The protein below binds the small molecule below.
Small molecule (SMILES): CC(C)C[C@H](NC(=O)[C@H](CC(C)C)NC(=O)[C@H](CCC(=O)O)NC(=O)[C@@H]1CCCN1C(=O)[C@H](C)N)C(=O)NCC(=O)O

Sequence of chain 1.K:
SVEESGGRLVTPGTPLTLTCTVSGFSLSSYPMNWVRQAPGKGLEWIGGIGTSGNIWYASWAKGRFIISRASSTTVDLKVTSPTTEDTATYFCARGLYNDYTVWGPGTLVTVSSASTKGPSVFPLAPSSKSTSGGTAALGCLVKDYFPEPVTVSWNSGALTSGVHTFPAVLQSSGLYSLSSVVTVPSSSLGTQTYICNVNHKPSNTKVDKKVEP

Sequence of chain 1.J:
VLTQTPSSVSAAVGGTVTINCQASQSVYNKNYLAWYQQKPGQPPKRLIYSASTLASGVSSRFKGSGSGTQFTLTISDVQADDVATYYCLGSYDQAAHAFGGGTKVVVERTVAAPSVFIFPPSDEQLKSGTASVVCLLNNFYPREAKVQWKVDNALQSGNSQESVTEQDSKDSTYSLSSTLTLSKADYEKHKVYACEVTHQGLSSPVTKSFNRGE

Binding-site contacts:
Ligand atom CD2 contacts residue ALA96 of chain 1.J at 3.4 Å (hydrophobic).
Ligand atom O contacts residue ALA96 of chain 1.J at 3.2 Å.
Ligand atom CA contacts residue TYR33 of chain 1.J at 3.6 Å (hydrophobic).
Ligand atom C contacts residue LEU97 of chain 1.K at 3.6 Å (hydrophobic).
Ligand atom CD1 contacts residue TYR33 of chain 1.J at 3.3 Å (hydrophobic).
Ligand atom OE2 contacts residue TRP57 of chain 1.K at 3.7 Å.
Ligand atom OE2 contacts residue SER53 of chain 1.K at 2.9 Å (h-bond).
Ligand atom CD2 contacts residue TRP46 of chain 1.K at 3.5 Å (hydrophobic).
Ligand atom OE2 contacts residue ASN55 of chain 1.K at 3.3 Å (h-bond).
Ligand atom CA contacts residue GLN95 of chain 1.J at 3.5 Å.
Ligand atom O contacts residue TYR101 of chain 1.K at 2.3 Å (h-bond).
Ligand atom CD2 contacts residue ASN34 of chain 1.K at 3.4 Å.
Ligand atom N contacts residue GLN95 of chain 1.J at 3.4 Å (h-bond).
Ligand atom N contacts residue HIS98 of chain 1.J at 3.6 Å.
Ligand atom OXT contacts residue LEU97 of chain 1.K at 2.9 Å (h-bond).
Ligand atom C contacts residue ASN34 of chain 1.K at 3.7 Å.
Ligand atom O contacts residue ASN34 of chain 1.K at 2.8 Å (h-bond).
Ligand atom O contacts residue GLN95 of chain 1.J at 3.4 Å (h-bond).
Ligand atom CA contacts residue LEU97 of chain 1.K at 3.6 Å (hydrophobic).
Ligand atom O contacts residue PRO32 of chain 1.K at 3.2 Å.
Ligand atom CG contacts residue TRP57 of chain 1.K at 3.4 Å (hydrophobic).
Ligand atom OE1 contacts residue THR52 of chain 1.K at 3.6 Å.
Ligand atom O contacts residue GLY96 of chain 1.K at 3.8 Å.
Ligand atom OXT contacts residue ASN99 of chain 1.K at 3.3 Å (h-bond).
Ligand atom CA contacts residue PRO32 of chain 1.K at 3.7 Å (hydrophobic).
Ligand atom C contacts residue TYR101 of chain 1.K at 3.2 Å (hydrophobic).
Ligand atom CD1 contacts residue ILE50 of chain 1.K at 3.5 Å (hydrophobic).
Ligand atom O contacts residue ASN99 of chain 1.K at 3.4 Å (h-bond).
Ligand atom CB contacts residue ALA96 of chain 1.J at 3.6 Å (hydrophobic).
Ligand atom CG contacts residue ASN34 of chain 1.K at 3.7 Å.
Ligand atom CD1 contacts residue GLN95 of chain 1.J at 3.8 Å.
Ligand atom OXT contacts residue TYR98 of chain 1.K at 3.0 Å (h-bond).
Ligand atom C contacts residue PRO32 of chain 1.K at 3.6 Å (hydrophobic).
Ligand atom OXT contacts residue TYR101 of chain 1.K at 3.4 Å (h-bond).
Ligand atom CD2 contacts residue GLY49 of chain 1.K at 3.7 Å.
Ligand atom CA contacts residue TRP57 of chain 1.K at 3.5 Å (hydrophobic).
Ligand atom CD1 contacts residue GLY51 of chain 1.K at 3.4 Å.
Ligand atom OXT contacts residue GLY96 of chain 1.K at 3.2 Å.
Ligand atom C contacts residue GLY96 of chain 1.K at 3.7 Å.
Ligand atom CD2 contacts residue ASN99 of chain 1.K at 3.5 Å.